Binding-site contacts:
Ligand atom C6 contacts residue THR160 of chain 34.A at 3.7 Å.
Ligand atom C3 contacts residue THR160 of chain 34.A at 3.9 Å.
Ligand atom C1 contacts residue THR160 of chain 34.A at 3.0 Å.
Ligand atom C5 contacts residue THR160 of chain 34.A at 3.7 Å.
Ligand atom O5 contacts residue ASN154 of chain 34.A at 2.4 Å (h-bond).
Ligand atom O5 contacts residue THR160 of chain 34.A at 3.2 Å.
Ligand atom C6 contacts residue HIS158 of chain 34.A at 4.0 Å.
Ligand atom O7 contacts residue ASN154 of chain 34.A at 2.7 Å (h-bond).
Ligand atom O6 contacts residue HIS158 of chain 34.A at 3.4 Å (h-bond).
Ligand atom C7 contacts residue ASN154 of chain 34.A at 3.0 Å.
Ligand atom O7 contacts residue THR160 of chain 34.A at 2.5 Å.
Ligand atom C2 contacts residue THR160 of chain 34.A at 2.7 Å.
Ligand atom O3 contacts residue THR160 of chain 34.A at 4.3 Å.
Ligand atom C7 contacts residue THR160 of chain 34.A at 3.4 Å.
Ligand atom N2 contacts residue ASN154 of chain 34.A at 3.0 Å (h-bond).
Ligand atom C8 contacts residue VAL153 of chain 34.A at 4.4 Å (hydrophobic).
Ligand atom C2 contacts residue ASN154 of chain 34.A at 2.5 Å.
Ligand atom C1 contacts residue ASN154 of chain 34.A at 1.6 Å.
Ligand atom C3 contacts residue ASN154 of chain 34.A at 3.9 Å.
Ligand atom O5 contacts residue HIS158 of chain 34.A at 3.8 Å.
Ligand atom O7 contacts residue ASP161 of chain 34.A at 3.7 Å.
Ligand atom N2 contacts residue THR160 of chain 34.A at 3.5 Å.
Ligand atom C4 contacts residue THR160 of chain 34.A at 3.6 Å.
Ligand atom C4 contacts residue ASN154 of chain 34.A at 4.3 Å.
Ligand atom C8 contacts residue ASN154 of chain 34.A at 4.1 Å.
Ligand atom C8 contacts residue ILE152 of chain 34.A at 4.3 Å (hydrophobic).
Ligand atom C5 contacts residue ASN154 of chain 34.A at 3.8 Å.

A small-molecule ligand and the protein it binds are described below.
Small molecule (SMILES): CC(=O)N[C@@H]1[C@@H](O)[C@H](O)[C@@H](CO)O[C@H]1O

Sequence of chain 34.A:
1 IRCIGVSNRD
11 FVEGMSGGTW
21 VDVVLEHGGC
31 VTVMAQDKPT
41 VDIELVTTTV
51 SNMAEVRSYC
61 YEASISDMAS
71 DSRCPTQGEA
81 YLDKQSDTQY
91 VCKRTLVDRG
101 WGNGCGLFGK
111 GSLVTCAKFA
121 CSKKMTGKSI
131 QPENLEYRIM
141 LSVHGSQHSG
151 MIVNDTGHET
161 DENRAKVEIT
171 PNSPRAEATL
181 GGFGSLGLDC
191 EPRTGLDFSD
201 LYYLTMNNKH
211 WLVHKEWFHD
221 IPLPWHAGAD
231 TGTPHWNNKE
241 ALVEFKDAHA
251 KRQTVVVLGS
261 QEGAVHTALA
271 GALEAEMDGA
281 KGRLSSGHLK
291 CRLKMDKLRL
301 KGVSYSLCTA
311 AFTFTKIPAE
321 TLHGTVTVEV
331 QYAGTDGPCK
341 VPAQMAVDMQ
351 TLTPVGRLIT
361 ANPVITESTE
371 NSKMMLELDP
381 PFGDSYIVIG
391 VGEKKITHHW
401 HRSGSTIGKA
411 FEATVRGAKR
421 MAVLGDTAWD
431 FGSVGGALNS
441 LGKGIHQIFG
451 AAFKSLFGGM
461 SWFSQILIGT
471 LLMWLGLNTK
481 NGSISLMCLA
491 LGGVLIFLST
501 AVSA